The protein below binds the small molecule below.
Small molecule (SMILES): C/C(=C1/c2ccc(Cc3c(C4CC4)nc4c(Cl)cccn34)cc2COc2cc(F)ccc21)c1noc(=O)[nH]1

Binding-site contacts:
Ligand atom O3 contacts residue TYR283 of chain 1.A at 3.2 Å (h-bond).
Ligand atom O2 contacts residue CME95 of chain 1.A at 3.7 Å.
Ligand atom N3 contacts residue HIS259 of chain 1.A at 3.4 Å (h-bond).
Ligand atom C27 contacts residue MET273 of chain 1.A at 3.7 Å (hydrophobic).
Ligand atom O3 contacts residue SER99 of chain 1.A at 3.0 Å (h-bond).
Ligand atom C6 contacts residue MET174 of chain 1.A at 3.4 Å (hydrophobic).
Ligand atom O3 contacts residue HIS259 of chain 1.A at 3.7 Å.
Ligand atom CL1 contacts residue VAL149 of chain 1.A at 3.7 Å.
Ligand atom C12 contacts residue HIS259 of chain 1.A at 3.2 Å.
Ligand atom C3 contacts residue PHE173 of chain 1.A at 3.6 Å (hydrophobic).
Ligand atom C16 contacts residue PHE92 of chain 1.A at 3.2 Å (hydrophobic).
Ligand atom F1 contacts residue ILE266 of chain 1.A at 3.3 Å.
Ligand atom O3 contacts residue HIS133 of chain 1.A at 2.7 Å (h-bond).
Ligand atom C7 contacts residue PHE92 of chain 1.A at 3.6 Å (hydrophobic).
Ligand atom C29 contacts residue SER99 of chain 1.A at 3.4 Å.
Ligand atom C15 contacts residue HIS259 of chain 1.A at 3.4 Å.
Ligand atom C12 contacts residue PHE92 of chain 1.A at 3.7 Å (hydrophobic).
Ligand atom C3 contacts residue TYR137 of chain 1.A at 3.6 Å (hydrophobic).
Ligand atom N4 contacts residue GLN96 of chain 1.A at 3.7 Å.
Ligand atom N3 contacts residue TYR283 of chain 1.A at 2.4 Å (h-bond).
Ligand atom C27 contacts residue GLN93 of chain 1.A at 3.5 Å.
Ligand atom C9 contacts residue ILE136 of chain 1.A at 3.4 Å (hydrophobic).
Ligand atom CL1 contacts residue ILE151 of chain 1.A at 3.7 Å.
Ligand atom C1 contacts residue MET174 of chain 1.A at 3.6 Å (hydrophobic).
Ligand atom N1 contacts residue MET174 of chain 1.A at 3.4 Å (h-bond).
Ligand atom C5 contacts residue CME95 of chain 1.A at 3.7 Å.
Ligand atom F1 contacts residue MET273 of chain 1.A at 2.9 Å.
Ligand atom C10 contacts residue CME95 of chain 1.A at 3.5 Å.
Ligand atom C16 contacts residue CME95 of chain 1.A at 3.6 Å.
Ligand atom O1 contacts residue LEU262 of chain 1.A at 3.5 Å.
Ligand atom C29 contacts residue TYR283 of chain 1.A at 3.1 Å (hydrophobic).
Ligand atom C23 contacts residue GLN93 of chain 1.A at 3.4 Å.
Ligand atom F1 contacts residue PHE170 of chain 1.A at 3.4 Å.
Ligand atom C28 contacts residue MET273 of chain 1.A at 3.7 Å (hydrophobic).
Ligand atom C13 contacts residue CME95 of chain 1.A at 3.6 Å.
Ligand atom CL1 contacts residue CME95 of chain 1.A at 3.5 Å.
Ligand atom O2 contacts residue SER99 of chain 1.A at 3.0 Å (h-bond).
Ligand atom C4 contacts residue TYR137 of chain 1.A at 3.6 Å (hydrophobic).
Ligand atom C24 contacts residue TYR283 of chain 1.A at 3.6 Å (hydrophobic).
Ligand atom C18 contacts residue HIS259 of chain 1.A at 3.7 Å.

Sequence of chain 1.A:
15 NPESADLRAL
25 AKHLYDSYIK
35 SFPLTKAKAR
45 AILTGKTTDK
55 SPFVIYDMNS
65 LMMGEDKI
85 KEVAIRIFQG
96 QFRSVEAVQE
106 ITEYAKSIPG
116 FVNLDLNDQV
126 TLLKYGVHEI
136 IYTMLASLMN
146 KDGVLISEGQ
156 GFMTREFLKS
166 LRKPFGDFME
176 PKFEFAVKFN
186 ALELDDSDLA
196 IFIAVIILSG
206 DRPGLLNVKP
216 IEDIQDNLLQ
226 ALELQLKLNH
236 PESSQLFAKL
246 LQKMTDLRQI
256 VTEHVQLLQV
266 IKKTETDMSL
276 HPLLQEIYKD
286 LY